The small molecule below binds the protein below.
Small molecule (SMILES): Nc1ncnc2c1ncn2[C@@H]1O[C@H](CO[P](=O)(S)OP(=O)(O)OP(=O)(O)O)[C@@H](O)[C@H]1O

Sequence of chain 1.C:
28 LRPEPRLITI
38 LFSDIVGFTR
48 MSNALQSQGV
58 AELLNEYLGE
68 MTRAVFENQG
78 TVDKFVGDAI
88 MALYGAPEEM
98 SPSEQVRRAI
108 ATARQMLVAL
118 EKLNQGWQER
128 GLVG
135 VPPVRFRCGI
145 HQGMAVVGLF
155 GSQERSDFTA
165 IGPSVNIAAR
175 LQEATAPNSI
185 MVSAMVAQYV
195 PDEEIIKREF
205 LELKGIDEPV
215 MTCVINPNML

Binding-site contacts:
Ligand atom O1A contacts residue GLY44 of chain 1.A at 2.6 Å (h-bond).
Ligand atom PG contacts residue MG1 of chain 1.F at 3.4 Å.
Ligand atom O2A contacts residue ASP41 of chain 1.A at 3.4 Å (salt-bridge).
Ligand atom O2B contacts residue MG1 of chain 1.F at 2.3 Å.
Ligand atom O2B contacts residue ASP85 of chain 1.A at 2.8 Å (salt-bridge).
Ligand atom O2A contacts residue ASP85 of chain 1.A at 3.3 Å (salt-bridge).
Ligand atom O1B contacts residue THR46 of chain 1.A at 2.6 Å (h-bond).
Ligand atom S1G contacts residue ASP85 of chain 1.A at 2.9 Å (salt-bridge).
Ligand atom O2B contacts residue PHE45 of chain 1.A at 3.0 Å (h-bond).
Ligand atom N3 contacts residue VAL83 of chain 1.A at 3.2 Å.
Ligand atom N6 contacts residue THR163 of chain 1.C at 2.5 Å (h-bond).
Ligand atom N7 contacts residue GLY84 of chain 1.A at 3.4 Å.
Ligand atom O3G contacts residue ARG141 of chain 1.A at 2.7 Å (salt-bridge).
Ligand atom N3 contacts residue PHE39 of chain 1.C at 3.3 Å.
Ligand atom O5' contacts residue ASN170 of chain 1.C at 3.2 Å (h-bond).
Ligand atom O1B contacts residue PHE45 of chain 1.A at 3.0 Å (h-bond).
Ligand atom N1 contacts residue LYS81 of chain 1.C at 2.8 Å (salt-bridge).
Ligand atom C6 contacts residue GLY84 of chain 1.A at 3.2 Å.
Ligand atom PA contacts residue MG1 of chain 1.F at 3.4 Å.
Ligand atom O3' contacts residue MG1 of chain 1.E at 2.8 Å.
Ligand atom C6 contacts residue THR163 of chain 1.C at 3.4 Å.
Ligand atom O3G contacts residue MG1 of chain 1.F at 2.1 Å.
Ligand atom N1 contacts residue MET88 of chain 1.C at 3.0 Å (h-bond).
Ligand atom C5' contacts residue ARG174 of chain 1.C at 3.4 Å.
Ligand atom O2A contacts residue MG1 of chain 1.F at 2.5 Å.
Ligand atom PB contacts residue THR46 of chain 1.A at 3.4 Å.
Ligand atom PB contacts residue MG1 of chain 1.F at 3.3 Å.
Ligand atom N7 contacts residue VAL169 of chain 1.C at 3.4 Å.
Ligand atom O3G contacts residue ILE42 of chain 1.A at 2.5 Å (h-bond).
Ligand atom C2 contacts residue MET88 of chain 1.C at 3.1 Å (hydrophobic).
Ligand atom O3A contacts residue ASN170 of chain 1.C at 3.2 Å (h-bond).
Ligand atom N6 contacts residue ALA164 of chain 1.C at 2.8 Å (h-bond).
Ligand atom O2G contacts residue ARG141 of chain 1.A at 2.8 Å (salt-bridge).
Ligand atom C5 contacts residue VAL169 of chain 1.C at 3.4 Å (hydrophobic).
Ligand atom N6 contacts residue GLY84 of chain 1.A at 3.3 Å (h-bond).
Ligand atom PG contacts residue ARG141 of chain 1.A at 3.3 Å.
Ligand atom O2B contacts residue ILE42 of chain 1.A at 3.1 Å (h-bond).
Ligand atom O2A contacts residue MG1 of chain 1.E at 2.4 Å.
Ligand atom C3' contacts residue MG1 of chain 1.E at 3.1 Å.
Ligand atom O3A contacts residue THR46 of chain 1.A at 2.9 Å (h-bond).

Sequence of chain 1.A:
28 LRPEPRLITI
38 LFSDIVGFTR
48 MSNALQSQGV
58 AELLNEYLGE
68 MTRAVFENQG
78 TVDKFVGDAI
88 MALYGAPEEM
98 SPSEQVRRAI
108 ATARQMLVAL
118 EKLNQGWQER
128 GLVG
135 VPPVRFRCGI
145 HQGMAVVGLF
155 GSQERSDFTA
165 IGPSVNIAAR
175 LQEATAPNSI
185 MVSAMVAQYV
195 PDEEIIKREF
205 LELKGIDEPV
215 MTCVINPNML